Binding-site contacts:
Ligand atom C5 contacts residue ASN188 of chain 5.A at 4.1 Å.
Ligand atom N2 contacts residue ASN106 of chain 5.A at 4.0 Å.
Ligand atom C2 contacts residue ASN106 of chain 5.A at 3.3 Å.
Ligand atom O6 contacts residue LYS190 of chain 5.A at 3.9 Å.
Ligand atom C6 contacts residue FUC1 of chain 5.M at 3.1 Å.
Ligand atom C8 contacts residue ASN106 of chain 5.A at 3.0 Å.
Ligand atom C1 contacts residue ASN188 of chain 5.A at 3.6 Å.
Ligand atom O6 contacts residue FUC1 of chain 5.M at 2.3 Å.
Ligand atom C8 contacts residue LYS105 of chain 5.A at 4.1 Å.
Ligand atom C7 contacts residue ASN106 of chain 5.A at 3.9 Å.
Ligand atom C4 contacts residue LYS190 of chain 5.A at 4.2 Å.
Ligand atom C5 contacts residue LYS190 of chain 5.A at 4.4 Å.
Ligand atom C6 contacts residue ASN188 of chain 5.A at 4.1 Å.
Ligand atom O4 contacts residue LYS190 of chain 5.A at 3.2 Å (salt-bridge).
Ligand atom O5 contacts residue ASN188 of chain 5.A at 3.4 Å (h-bond).
Ligand atom C1 contacts residue ASN106 of chain 5.A at 2.7 Å.
Ligand atom C5 contacts residue ASN106 of chain 5.A at 4.0 Å.
Ligand atom O6 contacts residue ASN188 of chain 5.A at 3.4 Å (h-bond).
Ligand atom O5 contacts residue ASN106 of chain 5.A at 2.6 Å (h-bond).
Ligand atom C5 contacts residue FUC1 of chain 5.M at 4.5 Å.

A small-molecule ligand and the protein it binds are described below.
Small molecule (SMILES): CC(=O)N[C@@H]1[C@@H](O)[C@H](O)[C@@H](CO)O[C@H]1O

Sequence of chain 5.A:
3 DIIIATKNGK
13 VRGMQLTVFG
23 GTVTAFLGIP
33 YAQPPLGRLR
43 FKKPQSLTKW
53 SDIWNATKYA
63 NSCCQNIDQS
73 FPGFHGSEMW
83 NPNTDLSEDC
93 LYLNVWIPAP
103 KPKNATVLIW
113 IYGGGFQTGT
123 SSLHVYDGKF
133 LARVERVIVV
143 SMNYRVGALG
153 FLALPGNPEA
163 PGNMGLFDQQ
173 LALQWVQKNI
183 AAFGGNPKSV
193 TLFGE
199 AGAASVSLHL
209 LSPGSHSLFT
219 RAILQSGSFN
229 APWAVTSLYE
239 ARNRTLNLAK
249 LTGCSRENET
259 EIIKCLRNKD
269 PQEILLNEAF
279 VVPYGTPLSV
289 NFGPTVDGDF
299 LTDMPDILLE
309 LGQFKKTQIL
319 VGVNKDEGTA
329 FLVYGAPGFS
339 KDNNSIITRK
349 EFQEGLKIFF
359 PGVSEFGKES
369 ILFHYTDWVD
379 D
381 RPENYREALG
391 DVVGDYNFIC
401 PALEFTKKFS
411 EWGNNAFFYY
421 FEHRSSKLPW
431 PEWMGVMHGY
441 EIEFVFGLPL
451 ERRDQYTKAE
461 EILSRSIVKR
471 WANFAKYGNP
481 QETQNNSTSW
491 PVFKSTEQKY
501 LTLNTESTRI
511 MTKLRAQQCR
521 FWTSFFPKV